Sequence of chain 2.A:
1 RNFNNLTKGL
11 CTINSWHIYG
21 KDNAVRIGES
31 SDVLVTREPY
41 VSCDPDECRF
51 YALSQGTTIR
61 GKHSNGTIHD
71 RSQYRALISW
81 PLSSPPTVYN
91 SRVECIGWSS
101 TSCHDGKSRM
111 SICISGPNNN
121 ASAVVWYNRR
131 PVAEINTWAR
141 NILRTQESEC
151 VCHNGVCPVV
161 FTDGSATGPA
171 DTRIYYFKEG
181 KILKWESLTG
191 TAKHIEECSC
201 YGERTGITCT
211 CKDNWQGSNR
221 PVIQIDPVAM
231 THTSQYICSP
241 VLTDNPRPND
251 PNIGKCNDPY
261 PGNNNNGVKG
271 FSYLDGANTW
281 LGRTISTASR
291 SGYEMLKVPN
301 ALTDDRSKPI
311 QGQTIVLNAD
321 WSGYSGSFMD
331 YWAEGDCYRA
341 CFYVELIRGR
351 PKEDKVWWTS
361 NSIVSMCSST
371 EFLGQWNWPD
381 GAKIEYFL

Binding-site contacts:
Ligand atom O6 contacts residue TYR324 of chain 2.A at 3.6 Å (h-bond).
Ligand atom C11 contacts residue TRP98 of chain 2.A at 3.7 Å (hydrophobic).
Ligand atom C4 contacts residue ASP70 of chain 2.A at 3.6 Å.
Ligand atom C3 contacts residue GLU38 of chain 2.A at 3.5 Å.
Ligand atom C9 contacts residue ALA166 of chain 2.A at 3.7 Å (hydrophobic).
Ligand atom O8 contacts residue LYS212 of chain 2.A at 2.7 Å (salt-bridge).
Ligand atom O8 contacts residue GLU196 of chain 2.A at 2.7 Å (salt-bridge).
Ligand atom C6 contacts residue GLU197 of chain 2.A at 3.7 Å.
Ligand atom O1A contacts residue ARG290 of chain 2.A at 2.9 Å (salt-bridge).
Ligand atom C11 contacts residue ILE142 of chain 2.A at 3.7 Å (hydrophobic).
Ligand atom O9 contacts residue ARG144 of chain 2.A at 3.4 Å (salt-bridge).
Ligand atom O10 contacts residue ARG71 of chain 2.A at 2.9 Å (salt-bridge).
Ligand atom N12 contacts residue ASP70 of chain 2.A at 3.0 Å (salt-bridge).
Ligand atom N4 contacts residue GLU38 of chain 2.A at 3.4 Å (salt-bridge).
Ligand atom N12 contacts residue ARG75 of chain 2.A at 3.3 Å (salt-bridge).
Ligand atom N12 contacts residue GLU38 of chain 2.A at 3.8 Å.
Ligand atom C8 contacts residue LYS212 of chain 2.A at 3.7 Å.
Ligand atom O9 contacts residue GLU196 of chain 2.A at 2.7 Å (salt-bridge).
Ligand atom O10 contacts residue ASP70 of chain 2.A at 3.5 Å.
Ligand atom O1A contacts residue ARG37 of chain 2.A at 2.7 Å (salt-bridge).
Ligand atom O9 contacts residue ALA166 of chain 2.A at 3.3 Å.
Ligand atom O1B contacts residue TYR324 of chain 2.A at 3.6 Å (h-bond).
Ligand atom C12 contacts residue GLU38 of chain 2.A at 3.7 Å.
Ligand atom O1B contacts residue ARG290 of chain 2.A at 2.8 Å (salt-bridge).
Ligand atom C9 contacts residue GLU196 of chain 2.A at 3.5 Å.
Ligand atom C2 contacts residue TYR324 of chain 2.A at 2.7 Å (hydrophobic).
Ligand atom C3 contacts residue TYR324 of chain 2.A at 3.5 Å (hydrophobic).
Ligand atom C3 contacts residue ASP70 of chain 2.A at 3.3 Å.
Ligand atom C1 contacts residue ARG290 of chain 2.A at 3.5 Å.
Ligand atom N4 contacts residue ASP70 of chain 2.A at 2.9 Å (salt-bridge).
Ligand atom C8 contacts residue GLU196 of chain 2.A at 3.6 Å.
Ligand atom C1 contacts residue TYR324 of chain 2.A at 3.1 Å (hydrophobic).
Ligand atom N12 contacts residue TRP98 of chain 2.A at 2.8 Å (h-bond).
Ligand atom C4 contacts residue GLU38 of chain 2.A at 3.8 Å.
Ligand atom N13 contacts residue GLU147 of chain 2.A at 3.1 Å (salt-bridge).
Ligand atom C13 contacts residue ARG71 of chain 2.A at 3.6 Å.
Ligand atom N13 contacts residue TRP98 of chain 2.A at 3.0 Å (h-bond).
Ligand atom O8 contacts residue GLU197 of chain 2.A at 3.7 Å.
Ligand atom C12 contacts residue TRP98 of chain 2.A at 3.3 Å (hydrophobic).
Ligand atom O1A contacts residue TYR324 of chain 2.A at 3.6 Å (h-bond).

The small molecule below binds the protein below.
Small molecule (SMILES): [H]/N=C(\N)N[C@H]1C=C(C(=O)O)O[C@@H]([C@H](OC)[C@H](O)CO)[C@@H]1NC(C)=O